A small-molecule ligand and the protein it binds are described below.
Small molecule (SMILES): Nc1nc(N)nc(NC2CC2)n1

Binding-site contacts:
Ligand atom CAJ contacts residue TYR194 of chain 1.C at 3.5 Å (hydrophobic).
Ligand atom CAI contacts residue NAP1 of chain 1.L at 3.4 Å.
Ligand atom NAA contacts residue NAP1 of chain 1.L at 3.1 Å (h-bond).
Ligand atom CAI contacts residue SER115 of chain 1.C at 3.8 Å.
Ligand atom CAD contacts residue ARG34 of chain 1.C at 4.3 Å.
Ligand atom NAE contacts residue TYR194 of chain 1.C at 3.5 Å (h-bond).
Ligand atom NAH contacts residue PHE117 of chain 1.C at 4.2 Å.
Ligand atom NAB contacts residue ASP181 of chain 1.C at 3.7 Å.
Ligand atom NAE contacts residue PHE117 of chain 1.C at 3.7 Å.
Ligand atom NAE contacts residue SER115 of chain 1.C at 3.9 Å.
Ligand atom NAH contacts residue ARG34 of chain 1.C at 3.6 Å.
Ligand atom NAE contacts residue NAP1 of chain 1.L at 2.8 Å (h-bond).
Ligand atom NAF contacts residue PHE117 of chain 1.C at 3.8 Å.
Ligand atom NAF contacts residue NAP1 of chain 1.L at 2.7 Å (h-bond).
Ligand atom CAJ contacts residue NAP1 of chain 1.L at 3.6 Å.
Ligand atom CAD contacts residue PHE117 of chain 1.C at 4.2 Å (hydrophobic).
Ligand atom NAG contacts residue PHE117 of chain 1.C at 4.0 Å.
Ligand atom CAK contacts residue NAP1 of chain 1.L at 3.5 Å.
Ligand atom NAB contacts residue NAP1 of chain 1.L at 3.4 Å.
Ligand atom CAL contacts residue NAP1 of chain 1.L at 3.0 Å.
Ligand atom NAG contacts residue NAP1 of chain 1.L at 3.7 Å.
Ligand atom NAA contacts residue SER115 of chain 1.C at 2.8 Å (h-bond).
Ligand atom CAC contacts residue PRO230 of chain 1.C at 4.2 Å (hydrophobic).
Ligand atom NAA contacts residue ALA116 of chain 1.C at 4.3 Å.
Ligand atom NAH contacts residue NAP1 of chain 1.L at 3.4 Å (h-bond).
Ligand atom CAC contacts residue ARG34 of chain 1.C at 3.5 Å.
Ligand atom CAJ contacts residue DTD1 of chain 1.N at 3.5 Å.
Ligand atom CAJ contacts residue PHE117 of chain 1.C at 3.7 Å (hydrophobic).
Ligand atom NAG contacts residue DTD1 of chain 1.N at 3.4 Å.
Ligand atom CAL contacts residue ARG34 of chain 1.C at 4.0 Å.
Ligand atom NAB contacts residue DTD1 of chain 1.N at 2.5 Å (h-bond).
Ligand atom CAK contacts residue PHE117 of chain 1.C at 3.9 Å (hydrophobic).
Ligand atom CAC contacts residue NAP1 of chain 1.L at 2.9 Å.
Ligand atom NAB contacts residue PHE117 of chain 1.C at 3.8 Å.
Ligand atom CAI contacts residue PHE117 of chain 1.C at 3.4 Å (hydrophobic).
Ligand atom CAD contacts residue NAP1 of chain 1.L at 4.0 Å.
Ligand atom CAL contacts residue PHE117 of chain 1.C at 4.0 Å (hydrophobic).
Ligand atom NAA contacts residue PHE117 of chain 1.C at 3.5 Å.
Ligand atom CAD contacts residue PRO230 of chain 1.C at 3.3 Å (hydrophobic).
Ligand atom NAB contacts residue TYR194 of chain 1.C at 2.8 Å (h-bond).

Sequence of chain 1.C:
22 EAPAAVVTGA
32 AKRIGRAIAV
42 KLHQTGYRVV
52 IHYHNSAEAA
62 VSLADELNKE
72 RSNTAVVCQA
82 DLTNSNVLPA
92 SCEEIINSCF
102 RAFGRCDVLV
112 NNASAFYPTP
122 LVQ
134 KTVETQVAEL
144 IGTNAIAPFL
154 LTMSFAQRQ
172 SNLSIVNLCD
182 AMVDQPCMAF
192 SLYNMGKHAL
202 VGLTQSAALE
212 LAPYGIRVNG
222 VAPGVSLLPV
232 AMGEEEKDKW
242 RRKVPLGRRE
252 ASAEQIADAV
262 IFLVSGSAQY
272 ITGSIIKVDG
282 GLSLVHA